Binding-site contacts:
Ligand atom C1 contacts residue TYR311 of chain 1.G at 3.9 Å (hydrophobic).
Ligand atom C7 contacts residue MET144 of chain 1.G at 3.6 Å (hydrophobic).
Ligand atom C11 contacts residue LEU143 of chain 1.G at 3.4 Å (hydrophobic).
Ligand atom O31 contacts residue PHE269 of chain 1.G at 3.8 Å.
Ligand atom O8 contacts residue HIS230 of chain 1.G at 3.4 Å (h-bond).
Ligand atom O17 contacts residue ASN227 of chain 1.G at 4.0 Å.
Ligand atom C20 contacts residue LEU143 of chain 1.G at 3.6 Å (hydrophobic).
Ligand atom C20 contacts residue PHE269 of chain 1.G at 3.7 Å (hydrophobic).
Ligand atom C9 contacts residue PHE269 of chain 1.G at 4.0 Å (hydrophobic).
Ligand atom C1 contacts residue TYR308 of chain 1.G at 3.4 Å (hydrophobic).
Ligand atom O18 contacts residue PHE140 of chain 1.G at 3.6 Å.
Ligand atom C6 contacts residue TYR308 of chain 1.G at 3.3 Å (hydrophobic).
Ligand atom C17 contacts residue GLU93 of chain 1.G at 3.7 Å.
Ligand atom O17 contacts residue MET259 of chain 1.G at 3.3 Å.
Ligand atom O19 contacts residue TYR98 of chain 1.G at 2.7 Å (h-bond).
Ligand atom C17 contacts residue MET89 of chain 1.G at 3.9 Å (hydrophobic).
Ligand atom C4 contacts residue LEU143 of chain 1.G at 4.0 Å (hydrophobic).
Ligand atom C4 contacts residue PHE269 of chain 1.G at 3.4 Å (hydrophobic).
Ligand atom C5 contacts residue PHE269 of chain 1.G at 3.5 Å (hydrophobic).
Ligand atom O19 contacts residue LEU272 of chain 1.G at 4.0 Å.
Ligand atom O18 contacts residue MET273 of chain 1.G at 3.7 Å.
Ligand atom C10 contacts residue PHE269 of chain 1.G at 3.4 Å (hydrophobic).
Ligand atom C13 contacts residue TYR98 of chain 1.G at 3.7 Å (hydrophobic).
Ligand atom C17 contacts residue LEU92 of chain 1.G at 3.4 Å (hydrophobic).
Ligand atom O31 contacts residue MET89 of chain 1.G at 3.3 Å.
Ligand atom C3 contacts residue PHE269 of chain 1.G at 3.8 Å (hydrophobic).
Ligand atom C12 contacts residue TYR98 of chain 1.G at 3.7 Å (hydrophobic).
Ligand atom C1 contacts residue MET259 of chain 1.G at 4.0 Å (hydrophobic).
Ligand atom C17 contacts residue TYR98 of chain 1.G at 3.3 Å (hydrophobic).
Ligand atom C6 contacts residue VAL147 of chain 1.G at 3.8 Å (hydrophobic).
Ligand atom O31 contacts residue LEU143 of chain 1.G at 3.6 Å.
Ligand atom C10 contacts residue LEU143 of chain 1.G at 3.7 Å (hydrophobic).
Ligand atom C9 contacts residue MET144 of chain 1.G at 3.8 Å (hydrophobic).
Ligand atom O8 contacts residue MET144 of chain 1.G at 3.6 Å.
Ligand atom C13 contacts residue LEU272 of chain 1.G at 3.9 Å (hydrophobic).
Ligand atom C3 contacts residue MET144 of chain 1.G at 4.0 Å (hydrophobic).
Ligand atom C7 contacts residue PHE269 of chain 1.G at 4.0 Å (hydrophobic).
Ligand atom C2 contacts residue MET259 of chain 1.G at 3.7 Å (hydrophobic).
Ligand atom O17 contacts residue HIS230 of chain 1.G at 3.9 Å.
Ligand atom C12 contacts residue LEU272 of chain 1.G at 3.8 Å (hydrophobic).

Sequence of chain 1.G:
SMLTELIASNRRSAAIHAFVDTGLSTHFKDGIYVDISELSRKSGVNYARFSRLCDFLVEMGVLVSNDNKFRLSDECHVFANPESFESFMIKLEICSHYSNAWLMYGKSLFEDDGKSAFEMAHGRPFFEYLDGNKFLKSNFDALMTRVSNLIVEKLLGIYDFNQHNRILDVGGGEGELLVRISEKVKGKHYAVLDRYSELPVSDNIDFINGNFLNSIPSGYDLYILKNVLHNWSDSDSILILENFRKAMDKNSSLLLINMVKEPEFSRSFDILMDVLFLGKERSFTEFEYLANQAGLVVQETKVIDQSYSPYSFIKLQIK

This protein binds this small molecule.
Small molecule (SMILES): COc1cc(O)c2c(c1)C(=O)c1cccc(O)c1C2=O